A protein and the small-molecule ligand that binds it are described below.
Small molecule (SMILES): CCC(CC)[C@H](NC(C)=O)[C@@H]1[C@H](O)[C@@H](C(=O)O)C[C@H]1NC(=N)N

Binding-site contacts:
Ligand atom O14 contacts residue ASP70 of chain 2.A at 3.9 Å.
Ligand atom C2 contacts residue TYR324 of chain 2.A at 4.0 Å (hydrophobic).
Ligand atom N30 contacts residue ASP70 of chain 2.A at 3.1 Å (salt-bridge).
Ligand atom C39 contacts residue ILE142 of chain 2.A at 4.0 Å (hydrophobic).
Ligand atom C4 contacts residue ASP70 of chain 2.A at 3.9 Å.
Ligand atom O8 contacts residue ARG37 of chain 2.A at 2.8 Å (salt-bridge).
Ligand atom C6 contacts residue ARG290 of chain 2.A at 3.6 Å.
Ligand atom C38 contacts residue ARG212 of chain 2.A at 3.8 Å.
Ligand atom C13 contacts residue ARG71 of chain 2.A at 4.0 Å.
Ligand atom N27 contacts residue GLU147 of chain 2.A at 3.1 Å (salt-bridge).
Ligand atom C4 contacts residue TYR324 of chain 2.A at 3.8 Å (hydrophobic).
Ligand atom C36 contacts residue ARG144 of chain 2.A at 3.9 Å.
Ligand atom O7 contacts residue ARG290 of chain 2.A at 2.9 Å (salt-bridge).
Ligand atom N27 contacts residue TRP98 of chain 2.A at 2.9 Å (h-bond).
Ligand atom O8 contacts residue TYR324 of chain 2.A at 3.3 Å (h-bond).
Ligand atom C3 contacts residue TYR324 of chain 2.A at 3.7 Å (hydrophobic).
Ligand atom C26 contacts residue TRP98 of chain 2.A at 3.9 Å (hydrophobic).
Ligand atom O7 contacts residue TYR324 of chain 2.A at 3.2 Å (h-bond).
Ligand atom C15 contacts residue ARG144 of chain 2.A at 3.9 Å.
Ligand atom N30 contacts residue ARG75 of chain 2.A at 3.7 Å.
Ligand atom C26 contacts residue ASP70 of chain 2.A at 4.0 Å.
Ligand atom N30 contacts residue TRP98 of chain 2.A at 4.0 Å.
Ligand atom C38 contacts residue GLU196 of chain 2.A at 3.5 Å.
Ligand atom C6 contacts residue TYR324 of chain 2.A at 3.0 Å (hydrophobic).
Ligand atom N27 contacts residue LEU53 of chain 2.A at 3.6 Å.
Ligand atom C15 contacts residue TRP98 of chain 2.A at 3.8 Å (hydrophobic).
Ligand atom C3 contacts residue GLU197 of chain 2.A at 3.9 Å.
Ligand atom C6 contacts residue ARG37 of chain 2.A at 3.7 Å.
Ligand atom C1 contacts residue TYR324 of chain 2.A at 3.2 Å (hydrophobic).
Ligand atom C2 contacts residue ASP70 of chain 2.A at 3.3 Å.
Ligand atom C5 contacts residue ASP70 of chain 2.A at 3.8 Å.
Ligand atom C37 contacts residue GLU197 of chain 2.A at 3.6 Å.
Ligand atom O9 contacts residue ASP70 of chain 2.A at 3.0 Å (salt-bridge).
Ligand atom C5 contacts residue ARG37 of chain 2.A at 4.0 Å.
Ligand atom O8 contacts residue ARG290 of chain 2.A at 2.7 Å (salt-bridge).
Ligand atom C5 contacts residue TYR324 of chain 2.A at 3.5 Å (hydrophobic).
Ligand atom C1 contacts residue ARG37 of chain 2.A at 3.7 Å.
Ligand atom O14 contacts residue ARG71 of chain 2.A at 2.8 Å (salt-bridge).
Ligand atom O7 contacts residue ARG212 of chain 2.A at 3.2 Å (salt-bridge).
Ligand atom C1 contacts residue ASP70 of chain 2.A at 3.3 Å.

Sequence of chain 2.A:
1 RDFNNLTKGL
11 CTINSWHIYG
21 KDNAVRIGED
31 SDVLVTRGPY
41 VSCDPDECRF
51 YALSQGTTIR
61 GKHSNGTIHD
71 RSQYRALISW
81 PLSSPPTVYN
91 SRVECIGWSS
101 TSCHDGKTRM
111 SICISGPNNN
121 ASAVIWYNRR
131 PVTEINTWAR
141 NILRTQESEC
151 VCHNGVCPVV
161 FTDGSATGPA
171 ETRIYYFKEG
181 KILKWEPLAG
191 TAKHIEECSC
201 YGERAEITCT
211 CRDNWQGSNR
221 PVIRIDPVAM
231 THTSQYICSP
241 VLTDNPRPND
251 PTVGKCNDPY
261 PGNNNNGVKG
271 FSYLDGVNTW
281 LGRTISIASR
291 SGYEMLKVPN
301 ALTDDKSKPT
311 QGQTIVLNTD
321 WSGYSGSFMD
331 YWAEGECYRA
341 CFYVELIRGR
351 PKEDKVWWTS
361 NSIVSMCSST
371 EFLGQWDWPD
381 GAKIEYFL